Sequence of chain 1.A:
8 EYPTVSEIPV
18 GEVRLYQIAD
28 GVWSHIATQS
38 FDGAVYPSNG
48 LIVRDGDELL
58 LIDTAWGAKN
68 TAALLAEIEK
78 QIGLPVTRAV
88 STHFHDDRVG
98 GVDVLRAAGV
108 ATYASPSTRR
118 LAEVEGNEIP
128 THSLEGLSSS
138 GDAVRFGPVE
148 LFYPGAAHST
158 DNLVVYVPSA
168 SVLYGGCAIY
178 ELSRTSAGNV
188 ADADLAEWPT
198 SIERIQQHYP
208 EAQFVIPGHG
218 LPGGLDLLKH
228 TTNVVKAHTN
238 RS

The protein below binds the small molecule below.
Small molecule (SMILES): NCc1ccc(C(=O)N[C@H]2Cc3cccc(C(=O)O)c3O[B-]2(O)O)cc1

Binding-site contacts:
Ligand atom O25 contacts residue ASN186 of chain 1.A at 3.0 Å (h-bond).
Ligand atom O16 contacts residue ZN1 of chain 1.F at 2.0 Å.
Ligand atom O19 contacts residue HIS155 of chain 1.A at 3.0 Å.
Ligand atom C24 contacts residue HIS216 of chain 1.A at 3.6 Å.
Ligand atom B17 contacts residue ZN1 of chain 1.F at 3.1 Å.
Ligand atom O16 contacts residue HIS216 of chain 1.A at 3.3 Å (h-bond).
Ligand atom B17 contacts residue ZN1 of chain 1.E at 3.0 Å.
Ligand atom C06 contacts residue ASN186 of chain 1.A at 3.7 Å.
Ligand atom O16 contacts residue ASP94 of chain 1.A at 3.0 Å (salt-bridge).
Ligand atom O18 contacts residue ZN1 of chain 1.F at 3.1 Å.
Ligand atom B17 contacts residue ASN186 of chain 1.A at 3.8 Å.
Ligand atom O26 contacts residue HIS216 of chain 1.A at 3.0 Å (h-bond).
Ligand atom O26 contacts residue HIS155 of chain 1.A at 3.5 Å.
Ligand atom O25 contacts residue GLY185 of chain 1.A at 3.6 Å.
Ligand atom C22 contacts residue ASN186 of chain 1.A at 3.7 Å.
Ligand atom C24 contacts residue ZN1 of chain 1.F at 3.1 Å.
Ligand atom C05 contacts residue HIS92 of chain 1.A at 3.6 Å.
Ligand atom O19 contacts residue ASN186 of chain 1.A at 2.7 Å (h-bond).
Ligand atom O18 contacts residue HIS92 of chain 1.A at 3.2 Å (h-bond).
Ligand atom O18 contacts residue HIS90 of chain 1.A at 3.1 Å (h-bond).
Ligand atom N11 contacts residue ASN186 of chain 1.A at 3.0 Å (h-bond).
Ligand atom C20 contacts residue ASN186 of chain 1.A at 3.5 Å.
Ligand atom C20 contacts residue ZN1 of chain 1.F at 3.4 Å.
Ligand atom C13 contacts residue TRP63 of chain 1.A at 3.4 Å (hydrophobic).
Ligand atom C15 contacts residue ZN1 of chain 1.F at 3.0 Å.
Ligand atom B17 contacts residue ASP94 of chain 1.A at 3.4 Å.
Ligand atom C12 contacts residue ASP94 of chain 1.A at 3.5 Å.
Ligand atom O26 contacts residue CYS174 of chain 1.A at 3.5 Å (h-bond).
Ligand atom C20 contacts residue HIS216 of chain 1.A at 3.7 Å.
Ligand atom C05 contacts residue ASN186 of chain 1.A at 3.2 Å.
Ligand atom O19 contacts residue HIS92 of chain 1.A at 3.3 Å (h-bond).
Ligand atom O18 contacts residue HIS155 of chain 1.A at 3.4 Å (h-bond).
Ligand atom N01 contacts residue GLU122 of chain 1.A at 3.3 Å (salt-bridge).
Ligand atom C21 contacts residue ASN186 of chain 1.A at 3.4 Å.
Ligand atom O18 contacts residue ZN1 of chain 1.E at 2.0 Å.
Ligand atom C22 contacts residue TYR43 of chain 1.A at 3.7 Å (hydrophobic).
Ligand atom O19 contacts residue ZN1 of chain 1.E at 2.5 Å.
Ligand atom O26 contacts residue ZN1 of chain 1.F at 2.2 Å.
Ligand atom C15 contacts residue HIS216 of chain 1.A at 3.6 Å.
Ligand atom O18 contacts residue ASP94 of chain 1.A at 2.5 Å (salt-bridge).